Binding-site contacts:
Ligand atom C4 contacts residue TYR243 of chain 1.E at 3.6 Å (hydrophobic).
Ligand atom C3 contacts residue ASP53 of chain 1.E at 3.4 Å.
Ligand atom O2 contacts residue CYS189 of chain 1.E at 3.5 Å.
Ligand atom C3 contacts residue GLY190 of chain 1.E at 4.0 Å.
Ligand atom O6 contacts residue GLU50 of chain 1.E at 2.2 Å (salt-bridge).
Ligand atom O1 contacts residue ARG44 of chain 1.E at 4.1 Å.
Ligand atom O3 contacts residue TYR243 of chain 1.E at 3.4 Å (h-bond).
Ligand atom C6 contacts residue HIS51 of chain 1.E at 3.3 Å.
Ligand atom O6 contacts residue GLY49 of chain 1.E at 4.1 Å.
Ligand atom C4 contacts residue ASP53 of chain 1.E at 3.2 Å.
Ligand atom O6 contacts residue HIS51 of chain 1.E at 2.6 Å (h-bond).
Ligand atom C1 contacts residue ARG44 of chain 1.E at 3.9 Å.
Ligand atom O3 contacts residue CYS189 of chain 1.E at 3.8 Å.
Ligand atom C1 contacts residue ASP193 of chain 1.E at 3.3 Å.
Ligand atom C3 contacts residue TYR243 of chain 1.E at 3.8 Å (hydrophobic).
Ligand atom C6 contacts residue GLY352 of chain 1.E at 3.9 Å.
Ligand atom C2 contacts residue ASP193 of chain 1.E at 3.2 Å.
Ligand atom O3 contacts residue ASP53 of chain 1.E at 2.6 Å (salt-bridge).
Ligand atom C5 contacts residue GLU50 of chain 1.E at 3.6 Å.
Ligand atom O3 contacts residue GLY190 of chain 1.E at 2.7 Å (h-bond).
Ligand atom C6 contacts residue GLU50 of chain 1.E at 3.1 Å.
Ligand atom O2 contacts residue ASP193 of chain 1.E at 2.5 Å (salt-bridge).
Ligand atom O4 contacts residue ASP53 of chain 1.E at 2.9 Å (salt-bridge).
Ligand atom O6 contacts residue ASN46 of chain 1.E at 4.3 Å.
Ligand atom O5 contacts residue GLY353 of chain 1.E at 3.5 Å (h-bond).
Ligand atom O6 contacts residue GLY352 of chain 1.E at 4.2 Å.
Ligand atom O4 contacts residue TYR243 of chain 1.E at 2.5 Å (h-bond).
Ligand atom C2 contacts residue CYS189 of chain 1.E at 4.2 Å (hydrophobic).
Ligand atom O1 contacts residue GLY353 of chain 1.E at 3.6 Å (h-bond).
Ligand atom C2 contacts residue TYR243 of chain 1.E at 3.7 Å (hydrophobic).
Ligand atom O4 contacts residue TYR54 of chain 1.E at 3.6 Å.
Ligand atom O4 contacts residue GLY190 of chain 1.E at 4.2 Å.
Ligand atom C3 contacts residue ASP193 of chain 1.E at 3.6 Å.
Ligand atom O5 contacts residue GLY352 of chain 1.E at 3.8 Å.
Ligand atom O3 contacts residue ASP193 of chain 1.E at 4.3 Å.
Ligand atom C1 contacts residue GLY353 of chain 1.E at 4.0 Å.
Ligand atom O5 contacts residue GLU50 of chain 1.E at 4.3 Å.
Ligand atom O1 contacts residue ASP193 of chain 1.E at 3.7 Å.
Ligand atom O5 contacts residue TYR243 of chain 1.E at 3.9 Å.
Ligand atom O1 contacts residue GLY352 of chain 1.E at 4.3 Å.

Sequence of chain 1.E:
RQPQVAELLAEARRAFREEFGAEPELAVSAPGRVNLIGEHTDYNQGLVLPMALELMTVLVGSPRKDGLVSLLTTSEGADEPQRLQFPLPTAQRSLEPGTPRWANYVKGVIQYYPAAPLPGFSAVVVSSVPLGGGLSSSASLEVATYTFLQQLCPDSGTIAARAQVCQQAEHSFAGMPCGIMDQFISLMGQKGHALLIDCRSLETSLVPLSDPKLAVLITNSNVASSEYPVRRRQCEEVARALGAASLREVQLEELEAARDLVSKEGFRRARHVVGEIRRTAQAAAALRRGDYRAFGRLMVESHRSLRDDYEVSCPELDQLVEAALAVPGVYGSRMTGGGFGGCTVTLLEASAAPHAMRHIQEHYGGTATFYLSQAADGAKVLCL

A small-molecule ligand and the protein it binds are described below.
Small molecule (SMILES): OC[C@H]1O[C@@H](O)[C@H](O)[C@@H](O)[C@H]1O